Sequence of chain 54.E:
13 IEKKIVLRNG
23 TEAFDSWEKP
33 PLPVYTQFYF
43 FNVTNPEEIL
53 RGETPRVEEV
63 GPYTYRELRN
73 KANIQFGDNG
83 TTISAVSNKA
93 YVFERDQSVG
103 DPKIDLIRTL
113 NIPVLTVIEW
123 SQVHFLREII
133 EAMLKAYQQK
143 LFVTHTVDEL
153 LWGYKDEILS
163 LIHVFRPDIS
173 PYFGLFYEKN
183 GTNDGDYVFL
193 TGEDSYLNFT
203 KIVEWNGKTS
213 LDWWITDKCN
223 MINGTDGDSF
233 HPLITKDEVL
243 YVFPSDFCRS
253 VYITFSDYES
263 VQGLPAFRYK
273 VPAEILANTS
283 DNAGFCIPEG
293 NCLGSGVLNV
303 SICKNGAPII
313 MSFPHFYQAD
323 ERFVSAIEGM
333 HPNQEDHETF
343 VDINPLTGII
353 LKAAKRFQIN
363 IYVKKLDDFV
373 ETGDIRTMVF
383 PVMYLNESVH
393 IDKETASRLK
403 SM

Binding-site contacts:
Ligand atom C8 contacts residue ASP150 of chain 54.E at 4.3 Å.
Ligand atom C7 contacts residue TRP154 of chain 54.E at 4.5 Å (hydrophobic).
Ligand atom O7 contacts residue TRP154 of chain 54.E at 4.5 Å.
Ligand atom C2 contacts residue ASN182 of chain 54.E at 2.5 Å.
Ligand atom N2 contacts residue ASN182 of chain 54.E at 2.9 Å (h-bond).
Ligand atom C4 contacts residue ASN182 of chain 54.E at 4.3 Å.
Ligand atom C8 contacts residue ASN182 of chain 54.E at 4.3 Å.
Ligand atom C3 contacts residue ASN182 of chain 54.E at 3.8 Å.
Ligand atom C5 contacts residue ASN182 of chain 54.E at 3.6 Å.
Ligand atom O3 contacts residue VAL94 of chain 54.E at 4.5 Å.
Ligand atom O4 contacts residue VAL94 of chain 54.E at 3.7 Å.
Ligand atom O7 contacts residue VAL94 of chain 54.E at 3.5 Å.
Ligand atom C8 contacts residue TYR93 of chain 54.E at 4.4 Å (hydrophobic).
Ligand atom C7 contacts residue TYR93 of chain 54.E at 4.3 Å (hydrophobic).
Ligand atom O5 contacts residue ASN182 of chain 54.E at 2.4 Å (h-bond).
Ligand atom N2 contacts residue TYR93 of chain 54.E at 3.3 Å (h-bond).
Ligand atom O7 contacts residue LEU70 of chain 54.E at 3.7 Å.
Ligand atom C1 contacts residue TYR93 of chain 54.E at 3.8 Å (hydrophobic).
Ligand atom C8 contacts residue TRP154 of chain 54.E at 3.6 Å (hydrophobic).
Ligand atom C3 contacts residue TYR93 of chain 54.E at 3.8 Å (hydrophobic).
Ligand atom C2 contacts residue TYR93 of chain 54.E at 3.8 Å (hydrophobic).
Ligand atom C2 contacts residue VAL94 of chain 54.E at 4.3 Å (hydrophobic).
Ligand atom C3 contacts residue VAL94 of chain 54.E at 4.4 Å (hydrophobic).
Ligand atom C1 contacts residue ASN182 of chain 54.E at 1.4 Å.
Ligand atom C7 contacts residue ASN182 of chain 54.E at 3.1 Å.
Ligand atom O7 contacts residue ASN182 of chain 54.E at 2.9 Å (h-bond).

A protein and the small-molecule ligand that binds it are described below.
Small molecule (SMILES): CC(=O)N[C@H]1[C@H](O[C@H]2[C@H](O)[C@@H](NC(C)=O)CO[C@@H]2CO)O[C@H](CO)[C@@H](O)[C@@H]1O